Sequence of chain 1.A:
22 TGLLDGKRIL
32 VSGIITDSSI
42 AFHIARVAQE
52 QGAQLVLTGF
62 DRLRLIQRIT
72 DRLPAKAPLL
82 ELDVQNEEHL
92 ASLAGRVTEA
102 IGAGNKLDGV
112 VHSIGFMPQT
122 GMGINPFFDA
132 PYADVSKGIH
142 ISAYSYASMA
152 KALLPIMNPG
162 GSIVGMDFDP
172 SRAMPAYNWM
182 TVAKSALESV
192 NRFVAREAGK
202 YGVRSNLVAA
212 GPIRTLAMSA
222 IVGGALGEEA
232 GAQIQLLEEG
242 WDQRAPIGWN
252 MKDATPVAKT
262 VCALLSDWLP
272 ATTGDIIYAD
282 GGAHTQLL

This small molecule binds to this protein.
Small molecule (SMILES): Oc1cc(Cn2cc(C3CC3)nn2)ccc1Oc1ccccc1Cl

Binding-site contacts:
Ligand atom CAE contacts residue MET181 of chain 1.A at 3.7 Å (hydrophobic).
Ligand atom NAX contacts residue PHE169 of chain 1.A at 3.9 Å.
Ligand atom CAR contacts residue NAD1 of chain 1.E at 3.3 Å.
Ligand atom CAD contacts residue MET123 of chain 1.A at 3.8 Å (hydrophobic).
Ligand atom CAL contacts residue TYR178 of chain 1.A at 3.5 Å (hydrophobic).
Ligand atom CAL contacts residue ALA177 of chain 1.A at 3.9 Å (hydrophobic).
Ligand atom CAJ contacts residue TYR178 of chain 1.A at 3.7 Å (hydrophobic).
Ligand atom NAO contacts residue GLU239 of chain 1.A at 2.9 Å (salt-bridge).
Ligand atom CAS contacts residue ALA218 of chain 1.A at 3.4 Å (hydrophobic).
Ligand atom CAH contacts residue NAD1 of chain 1.E at 3.2 Å.
Ligand atom CL contacts residue NAD1 of chain 1.E at 3.0 Å.
Ligand atom CAU contacts residue NAD1 of chain 1.E at 3.3 Å.
Ligand atom CAQ contacts residue NAD1 of chain 1.E at 3.2 Å.
Ligand atom NAN contacts residue GLU239 of chain 1.A at 2.5 Å (salt-bridge).
Ligand atom CAH contacts residue MET219 of chain 1.A at 3.8 Å (hydrophobic).
Ligand atom CAW contacts residue VAL223 of chain 1.A at 3.4 Å (hydrophobic).
Ligand atom CAS contacts residue NAD1 of chain 1.E at 3.9 Å.
Ligand atom CAC contacts residue MET181 of chain 1.A at 3.5 Å (hydrophobic).
Ligand atom CAK contacts residue LEU238 of chain 1.A at 3.3 Å (hydrophobic).
Ligand atom CAQ contacts residue TYR178 of chain 1.A at 3.4 Å (hydrophobic).
Ligand atom CAG contacts residue NAD1 of chain 1.E at 2.9 Å.
Ligand atom CAE contacts residue GLY116 of chain 1.A at 3.3 Å.
Ligand atom NAO contacts residue PRO213 of chain 1.A at 3.9 Å.
Ligand atom OAP contacts residue NAD1 of chain 1.E at 3.6 Å.
Ligand atom OAA contacts residue TYR178 of chain 1.A at 2.5 Å (h-bond).
Ligand atom CAC contacts residue MET118 of chain 1.A at 3.7 Å (hydrophobic).
Ligand atom CAI contacts residue NAD1 of chain 1.E at 3.4 Å.
Ligand atom CAI contacts residue TYR178 of chain 1.A at 3.4 Å (hydrophobic).
Ligand atom CAT contacts residue GLU239 of chain 1.A at 3.7 Å.
Ligand atom CAD contacts residue MET181 of chain 1.A at 3.8 Å (hydrophobic).
Ligand atom CAL contacts residue PRO176 of chain 1.A at 3.7 Å (hydrophobic).
Ligand atom OAP contacts residue ALA218 of chain 1.A at 3.4 Å.
Ligand atom CAV contacts residue ALA218 of chain 1.A at 3.5 Å (hydrophobic).
Ligand atom CAC contacts residue PHE117 of chain 1.A at 3.7 Å (hydrophobic).
Ligand atom CL contacts residue ALA218 of chain 1.A at 3.1 Å.
Ligand atom CAV contacts residue NAD1 of chain 1.E at 3.9 Å.
Ligand atom CAM contacts residue NAD1 of chain 1.E at 3.3 Å.
Ligand atom OAA contacts residue NAD1 of chain 1.E at 2.6 Å (h-bond).
Ligand atom CAM contacts residue PHE169 of chain 1.A at 3.5 Å (hydrophobic).
Ligand atom CAE contacts residue PHE117 of chain 1.A at 3.4 Å (hydrophobic).